Binding-site contacts:
Ligand atom O contacts residue ASN281 of chain 4.U at 2.6 Å (h-bond).
Ligand atom C contacts residue ASN227 of chain 4.U at 3.5 Å.
Ligand atom CG contacts residue LYS234 of chain 4.U at 3.3 Å.
Ligand atom CB contacts residue HIS277 of chain 4.U at 3.7 Å.
Ligand atom O contacts residue ASN227 of chain 4.U at 3.6 Å.
Ligand atom CD1 contacts residue TYR91 of chain 4.U at 3.9 Å (hydrophobic).
Ligand atom CB contacts residue LEU286 of chain 4.U at 3.9 Å (hydrophobic).
Ligand atom CG1 contacts residue VAL280 of chain 4.U at 4.0 Å (hydrophobic).
Ligand atom O contacts residue LYS234 of chain 4.U at 3.6 Å.
Ligand atom CG2 contacts residue HIS277 of chain 4.U at 3.3 Å.
Ligand atom O contacts residue THR235 of chain 4.U at 3.1 Å (h-bond).
Ligand atom C contacts residue LEU286 of chain 4.U at 3.8 Å (hydrophobic).
Ligand atom CG1 contacts residue TYR94 of chain 4.U at 3.8 Å (hydrophobic).
Ligand atom N contacts residue THR235 of chain 4.U at 3.5 Å (h-bond).
Ligand atom CB contacts residue TYR238 of chain 4.U at 3.6 Å (hydrophobic).
Ligand atom C contacts residue THR235 of chain 4.U at 3.6 Å.
Ligand atom C contacts residue ASN281 of chain 4.U at 3.8 Å.
Ligand atom CD1 contacts residue TYR94 of chain 4.U at 3.5 Å (hydrophobic).
Ligand atom O contacts residue THR235 of chain 4.U at 3.0 Å (h-bond).
Ligand atom C contacts residue THR235 of chain 4.U at 3.6 Å.
Ligand atom CA contacts residue ASN227 of chain 4.U at 3.7 Å.
Ligand atom CG2 contacts residue PHE278 of chain 4.U at 3.7 Å (hydrophobic).
Ligand atom CG2 contacts residue GLU236 of chain 4.U at 3.3 Å.
Ligand atom CG2 contacts residue LEU286 of chain 4.U at 3.7 Å (hydrophobic).
Ligand atom N contacts residue THR235 of chain 4.U at 3.9 Å.
Ligand atom CG contacts residue HIS277 of chain 4.U at 3.8 Å.
Ligand atom N contacts residue TYR273 of chain 4.U at 3.9 Å.
Ligand atom O contacts residue LEU286 of chain 4.U at 3.2 Å.
Ligand atom CG2 contacts residue ASN281 of chain 4.U at 3.6 Å.
Ligand atom CA contacts residue THR235 of chain 4.U at 3.6 Å.
Ligand atom CG contacts residue ASP233 of chain 4.U at 3.0 Å.
Ligand atom CB contacts residue ASP233 of chain 4.U at 3.0 Å.
Ligand atom CD contacts residue HIS277 of chain 4.U at 3.9 Å.
Ligand atom C contacts residue THR235 of chain 4.U at 3.6 Å.
Ligand atom O contacts residue TYR94 of chain 4.U at 2.9 Å.
Ligand atom O contacts residue HIS277 of chain 4.U at 3.4 Å.
Ligand atom C contacts residue TYR94 of chain 4.U at 4.0 Å (hydrophobic).
Ligand atom N contacts residue ASN227 of chain 4.U at 3.0 Å (h-bond).
Ligand atom CD contacts residue TYR273 of chain 4.U at 3.3 Å (hydrophobic).
Ligand atom CG contacts residue TYR273 of chain 4.U at 3.6 Å (hydrophobic).

A protein and the small-molecule ligand that binds it are described below.
Small molecule (SMILES): CC[C@H](C)[C@H](NC(=O)[C@H](CO)NC(=O)[C@H](CCCN=C(N)N)NC(=O)[C@@H](NC(=O)[C@@H]1CCCN1C(=O)[C@@H]1CCCN1C(=O)[C@H](C)N)C(C)C)C(=O)N[C@H](C=O)Cc1ccc(O)cc1

Sequence of chain 4.U:
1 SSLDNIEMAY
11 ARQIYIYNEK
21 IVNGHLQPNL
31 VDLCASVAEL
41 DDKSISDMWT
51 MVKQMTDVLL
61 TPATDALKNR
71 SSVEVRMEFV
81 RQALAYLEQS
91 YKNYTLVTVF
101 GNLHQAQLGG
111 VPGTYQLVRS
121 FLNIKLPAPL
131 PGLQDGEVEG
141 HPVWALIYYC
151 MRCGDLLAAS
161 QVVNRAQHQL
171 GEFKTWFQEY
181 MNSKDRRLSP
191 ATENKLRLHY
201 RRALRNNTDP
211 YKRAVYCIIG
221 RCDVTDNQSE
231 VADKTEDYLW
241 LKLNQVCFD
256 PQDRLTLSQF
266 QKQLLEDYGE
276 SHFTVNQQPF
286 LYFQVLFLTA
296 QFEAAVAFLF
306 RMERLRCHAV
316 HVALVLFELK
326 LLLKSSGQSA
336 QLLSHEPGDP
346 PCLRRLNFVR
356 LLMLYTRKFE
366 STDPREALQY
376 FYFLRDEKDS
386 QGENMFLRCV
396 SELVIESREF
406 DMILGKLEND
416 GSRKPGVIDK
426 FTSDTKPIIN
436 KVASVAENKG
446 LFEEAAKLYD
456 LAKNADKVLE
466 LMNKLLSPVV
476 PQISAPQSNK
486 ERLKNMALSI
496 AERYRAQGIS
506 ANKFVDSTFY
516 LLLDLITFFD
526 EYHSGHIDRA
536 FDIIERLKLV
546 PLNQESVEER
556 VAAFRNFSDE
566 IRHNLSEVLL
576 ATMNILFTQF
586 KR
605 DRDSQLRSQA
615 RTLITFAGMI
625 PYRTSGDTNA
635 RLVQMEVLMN